The small molecule below binds the protein below.
Small molecule (SMILES): CC(C)C[C@H](NC(=O)[C@H](Cc1ccccc1)NC(=O)[C@H](CCC(N)=O)NC(=O)[C@H](CC(C)C)NC(=O)[C@@H](N)CO)C(=O)N[C@@H](CC(C)C)C(=O)N[C@@H](CC(=O)O)C(=O)N[C@H](C=O)[C@@H](C)O

Binding-site contacts:
Ligand atom CD1 contacts residue GLN66 of chain 1.G at 4.2 Å.
Ligand atom C contacts residue VAL49 of chain 1.G at 4.4 Å (hydrophobic).
Ligand atom CB contacts residue VAL49 of chain 1.G at 4.4 Å (hydrophobic).
Ligand atom CA contacts residue MET67 of chain 1.G at 4.5 Å (hydrophobic).
Ligand atom CD1 contacts residue LEU45 of chain 1.G at 4.4 Å (hydrophobic).
Ligand atom CD2 contacts residue GLN66 of chain 1.G at 3.5 Å.
Ligand atom CG contacts residue MET67 of chain 1.G at 4.0 Å (hydrophobic).
Ligand atom CA contacts residue MET227 of chain 1.G at 4.0 Å (hydrophobic).
Ligand atom N contacts residue VAL49 of chain 1.G at 4.2 Å.
Ligand atom CD2 contacts residue GLN71 of chain 1.G at 3.8 Å.
Ligand atom O contacts residue LYS53 of chain 1.G at 4.1 Å.
Ligand atom CD2 contacts residue ILE231 of chain 1.G at 4.3 Å (hydrophobic).
Ligand atom CD1 contacts residue ILE70 of chain 1.G at 4.3 Å (hydrophobic).
Ligand atom O contacts residue LYS53 of chain 1.G at 3.7 Å.
Ligand atom C contacts residue MET227 of chain 1.G at 4.1 Å (hydrophobic).
Ligand atom CB contacts residue MET67 of chain 1.G at 4.5 Å (hydrophobic).
Ligand atom NE2 contacts residue MET67 of chain 1.G at 3.8 Å.
Ligand atom CD1 contacts residue VAL46 of chain 1.G at 3.5 Å (hydrophobic).
Ligand atom C contacts residue LYS53 of chain 1.G at 4.0 Å.
Ligand atom CD2 contacts residue MET67 of chain 1.G at 3.5 Å (hydrophobic).
Ligand atom CD1 contacts residue MET227 of chain 1.G at 4.0 Å (hydrophobic).
Ligand atom CD1 contacts residue LYS53 of chain 1.G at 3.8 Å.
Ligand atom CG contacts residue GLN66 of chain 1.G at 4.2 Å.
Ligand atom CA contacts residue VAL49 of chain 1.G at 4.1 Å (hydrophobic).
Ligand atom CD1 contacts residue ILE231 of chain 1.G at 4.4 Å (hydrophobic).
Ligand atom CD1 contacts residue VAL49 of chain 1.G at 3.7 Å (hydrophobic).
Ligand atom N contacts residue GLU230 of chain 1.G at 3.0 Å (salt-bridge).
Ligand atom O contacts residue VAL49 of chain 1.G at 4.5 Å.
Ligand atom N contacts residue MET227 of chain 1.G at 3.7 Å.
Ligand atom OE1 contacts residue MET67 of chain 1.G at 3.4 Å.
Ligand atom N contacts residue MET227 of chain 1.G at 3.7 Å.
Ligand atom CD contacts residue MET67 of chain 1.G at 3.9 Å (hydrophobic).
Ligand atom CB contacts residue MET227 of chain 1.G at 4.0 Å (hydrophobic).
Ligand atom O contacts residue MET67 of chain 1.G at 4.5 Å.
Ligand atom O contacts residue ARG59 of chain 1.G at 4.3 Å.
Ligand atom CA contacts residue GLU230 of chain 1.G at 4.1 Å.
Ligand atom N contacts residue MET67 of chain 1.G at 4.3 Å.

Sequence of chain 1.G:
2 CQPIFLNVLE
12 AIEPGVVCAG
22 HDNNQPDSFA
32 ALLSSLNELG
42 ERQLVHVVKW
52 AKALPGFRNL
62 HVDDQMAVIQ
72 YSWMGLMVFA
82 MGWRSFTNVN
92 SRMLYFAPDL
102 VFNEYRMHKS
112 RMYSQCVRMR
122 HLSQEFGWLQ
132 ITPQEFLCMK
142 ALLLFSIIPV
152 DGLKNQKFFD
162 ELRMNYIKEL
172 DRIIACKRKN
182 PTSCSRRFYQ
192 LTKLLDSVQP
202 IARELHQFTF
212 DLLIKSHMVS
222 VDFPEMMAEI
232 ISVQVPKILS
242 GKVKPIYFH